A small-molecule ligand and the protein it binds are described below.
Small molecule (SMILES): CC(=O)N[C@H]1[C@H](O[C@H]2[C@H](O)[C@@H](NC(C)=O)CO[C@@H]2CO)O[C@H](CO)[C@@H](O)[C@@H]1O

Binding-site contacts:
Ligand atom C8 contacts residue ASN14 of chain 1.J at 4.2 Å.
Ligand atom C2 contacts residue ASP17 of chain 1.J at 4.5 Å.
Ligand atom C2 contacts residue ASN14 of chain 1.J at 2.5 Å.
Ligand atom N2 contacts residue ASP17 of chain 1.J at 4.3 Å.
Ligand atom C8 contacts residue LEU13 of chain 1.J at 4.0 Å (hydrophobic).
Ligand atom C8 contacts residue HIS12 of chain 1.J at 3.4 Å.
Ligand atom C7 contacts residue ASN14 of chain 1.J at 4.0 Å.
Ligand atom N2 contacts residue ASN14 of chain 1.J at 2.9 Å (h-bond).
Ligand atom C1 contacts residue ASN14 of chain 1.J at 1.4 Å.
Ligand atom O5 contacts residue ASN14 of chain 1.J at 2.3 Å (h-bond).
Ligand atom C8 contacts residue GLU27 of chain 1.J at 4.3 Å.
Ligand atom C7 contacts residue HIS12 of chain 1.J at 4.3 Å.
Ligand atom C4 contacts residue ASN14 of chain 1.J at 4.2 Å.
Ligand atom C3 contacts residue ASN14 of chain 1.J at 3.8 Å.
Ligand atom C5 contacts residue ASN14 of chain 1.J at 3.6 Å.

Sequence of chain 1.J:
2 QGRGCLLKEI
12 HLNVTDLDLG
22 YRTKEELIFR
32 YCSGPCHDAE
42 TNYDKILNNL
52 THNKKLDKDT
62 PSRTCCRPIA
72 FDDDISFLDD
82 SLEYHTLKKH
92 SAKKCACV